Sequence of chain 2.A:
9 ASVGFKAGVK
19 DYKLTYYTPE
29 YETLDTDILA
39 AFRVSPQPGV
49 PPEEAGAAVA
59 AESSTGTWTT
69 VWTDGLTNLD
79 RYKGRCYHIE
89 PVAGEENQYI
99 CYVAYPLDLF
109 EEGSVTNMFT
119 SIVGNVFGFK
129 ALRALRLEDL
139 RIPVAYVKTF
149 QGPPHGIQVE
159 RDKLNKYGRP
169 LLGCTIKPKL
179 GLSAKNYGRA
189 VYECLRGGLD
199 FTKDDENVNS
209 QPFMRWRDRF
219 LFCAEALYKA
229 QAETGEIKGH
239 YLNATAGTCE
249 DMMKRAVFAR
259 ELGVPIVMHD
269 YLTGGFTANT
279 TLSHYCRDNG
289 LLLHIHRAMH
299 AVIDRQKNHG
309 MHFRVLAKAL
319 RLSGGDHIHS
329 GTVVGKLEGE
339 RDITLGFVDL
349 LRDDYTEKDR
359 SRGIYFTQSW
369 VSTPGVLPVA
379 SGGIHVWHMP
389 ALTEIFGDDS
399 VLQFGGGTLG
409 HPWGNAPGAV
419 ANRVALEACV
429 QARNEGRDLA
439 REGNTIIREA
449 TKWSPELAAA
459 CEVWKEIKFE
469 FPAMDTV

Binding-site contacts:
Ligand atom C contacts residue GLU60 of chain 1.E at 3.2 Å.
Ligand atom O3P contacts residue GLY403 of chain 2.A at 3.6 Å.
Ligand atom C contacts residue LYS175 of chain 2.A at 3.6 Å.
Ligand atom O4P contacts residue HIS327 of chain 2.A at 2.7 Å (h-bond).
Ligand atom C1 contacts residue SER379 of chain 2.A at 3.6 Å.
Ligand atom O7 contacts residue GLU60 of chain 1.E at 2.6 Å (salt-bridge).
Ligand atom O2P contacts residue THR65 of chain 1.E at 3.5 Å (h-bond).
Ligand atom O2P contacts residue GLY381 of chain 2.A at 2.8 Å (h-bond).
Ligand atom O1 contacts residue LYS175 of chain 2.A at 3.1 Å (salt-bridge).
Ligand atom O7 contacts residue LYS334 of chain 2.A at 3.0 Å (salt-bridge).
Ligand atom C5 contacts residue ASN123 of chain 1.E at 3.5 Å.
Ligand atom O4 contacts residue GLY380 of chain 2.A at 3.5 Å (h-bond).
Ligand atom O1P contacts residue GLY403 of chain 2.A at 2.9 Å (h-bond).
Ligand atom C2 contacts residue LYS175 of chain 2.A at 3.6 Å.
Ligand atom O3P contacts residue GLY404 of chain 2.A at 2.8 Å (h-bond).
Ligand atom O2 contacts residue LYS175 of chain 2.A at 2.9 Å (salt-bridge).
Ligand atom O3 contacts residue SER379 of chain 2.A at 2.9 Å (h-bond).
Ligand atom O6 contacts residue GLU60 of chain 1.E at 3.1 Å (salt-bridge).
Ligand atom O4P contacts residue SER379 of chain 2.A at 3.5 Å (h-bond).
Ligand atom O2P contacts residue GLY380 of chain 2.A at 3.3 Å.
Ligand atom O6P contacts residue HIS327 of chain 2.A at 3.5 Å.
Ligand atom O2P contacts residue LYS334 of chain 2.A at 2.8 Å (salt-bridge).
Ligand atom O6P contacts residue ARG295 of chain 2.A at 2.9 Å (salt-bridge).
Ligand atom O3P contacts residue LYS175 of chain 2.A at 3.4 Å.
Ligand atom O6 contacts residue ASN123 of chain 1.E at 3.1 Å (h-bond).
Ligand atom O3P contacts residue THR65 of chain 1.E at 2.5 Å (h-bond).
Ligand atom O5P contacts residue LEU335 of chain 2.A at 3.5 Å.
Ligand atom C3 contacts residue GLU204 of chain 2.A at 3.6 Å.
Ligand atom O5P contacts residue ARG295 of chain 2.A at 2.9 Å (salt-bridge).
Ligand atom C contacts residue ASN123 of chain 1.E at 3.5 Å.
Ligand atom O2 contacts residue ASP203 of chain 2.A at 2.9 Å (salt-bridge).
Ligand atom O6 contacts residue LYS177 of chain 2.A at 2.8 Å (salt-bridge).
Ligand atom P1 contacts residue THR65 of chain 1.E at 3.4 Å.
Ligand atom O6 contacts residue LYS175 of chain 2.A at 3.4 Å (salt-bridge).
Ligand atom P1 contacts residue LYS334 of chain 2.A at 3.6 Å.
Ligand atom O4 contacts residue SER379 of chain 2.A at 3.1 Å (h-bond).
Ligand atom O5 contacts residue LEU335 of chain 2.A at 3.3 Å.
Ligand atom O1 contacts residue LYS334 of chain 2.A at 3.6 Å.
Ligand atom O3 contacts residue HIS327 of chain 2.A at 3.4 Å.
Ligand atom O2P contacts residue TRP66 of chain 1.E at 3.3 Å.

Sequence of chain 1.E:
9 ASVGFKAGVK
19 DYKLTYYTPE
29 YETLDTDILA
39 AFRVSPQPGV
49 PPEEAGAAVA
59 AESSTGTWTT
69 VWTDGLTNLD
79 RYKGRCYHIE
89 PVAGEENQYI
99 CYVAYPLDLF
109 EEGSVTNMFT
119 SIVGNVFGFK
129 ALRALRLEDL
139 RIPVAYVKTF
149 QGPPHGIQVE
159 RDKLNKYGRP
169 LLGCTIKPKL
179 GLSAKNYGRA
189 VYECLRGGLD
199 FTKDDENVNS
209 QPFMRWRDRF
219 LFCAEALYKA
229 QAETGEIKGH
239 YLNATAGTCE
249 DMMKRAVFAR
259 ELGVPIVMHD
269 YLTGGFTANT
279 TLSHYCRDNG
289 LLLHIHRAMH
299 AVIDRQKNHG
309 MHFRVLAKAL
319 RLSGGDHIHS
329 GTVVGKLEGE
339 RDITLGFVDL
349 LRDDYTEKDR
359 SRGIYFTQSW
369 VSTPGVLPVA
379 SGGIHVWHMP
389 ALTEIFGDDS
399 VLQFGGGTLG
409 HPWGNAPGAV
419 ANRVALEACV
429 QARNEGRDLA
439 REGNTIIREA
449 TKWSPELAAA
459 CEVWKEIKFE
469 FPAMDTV

The protein below binds the small molecule below.
Small molecule (SMILES): O=C(O)[C@@](O)(COP(=O)(O)O)[C@H](O)[C@H](O)COP(=O)(O)O